A small-molecule ligand and the protein it binds are described below.
Small molecule (SMILES): O=C(O)Cc1ccc(O)c(O)c1

Sequence of chain 4.D:
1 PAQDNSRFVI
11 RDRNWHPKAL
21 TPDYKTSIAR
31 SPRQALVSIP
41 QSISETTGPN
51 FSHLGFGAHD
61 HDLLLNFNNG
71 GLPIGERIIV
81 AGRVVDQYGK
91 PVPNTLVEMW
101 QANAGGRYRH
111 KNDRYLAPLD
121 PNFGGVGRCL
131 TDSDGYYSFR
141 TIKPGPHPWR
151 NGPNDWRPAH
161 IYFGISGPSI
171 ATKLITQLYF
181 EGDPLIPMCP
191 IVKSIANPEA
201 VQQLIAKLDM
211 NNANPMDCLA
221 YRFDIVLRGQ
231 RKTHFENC

Sequence of chain 4.C:
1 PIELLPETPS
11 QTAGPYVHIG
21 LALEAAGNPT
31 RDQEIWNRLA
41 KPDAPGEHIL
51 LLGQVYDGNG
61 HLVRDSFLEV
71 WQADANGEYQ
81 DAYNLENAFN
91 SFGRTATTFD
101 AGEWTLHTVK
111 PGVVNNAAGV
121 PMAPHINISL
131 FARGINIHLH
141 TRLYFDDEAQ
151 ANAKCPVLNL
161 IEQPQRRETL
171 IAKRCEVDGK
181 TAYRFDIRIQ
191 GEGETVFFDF

Binding-site contacts:
Ligand atom C8 contacts residue TRP149 of chain 4.D at 3.6 Å (hydrophobic).
Ligand atom C5 contacts residue TRP149 of chain 4.D at 3.8 Å (hydrophobic).
Ligand atom C8 contacts residue TYR16 of chain 4.C at 4.1 Å (hydrophobic).
Ligand atom C4 contacts residue FE1 of chain 4.R at 2.9 Å.
Ligand atom O2 contacts residue TRP149 of chain 4.D at 3.6 Å.
Ligand atom C2 contacts residue TYR16 of chain 4.C at 3.4 Å (hydrophobic).
Ligand atom C3 contacts residue HIS147 of chain 4.D at 4.0 Å.
Ligand atom C8 contacts residue HIS147 of chain 4.D at 4.0 Å.
Ligand atom O3 contacts residue TYR162 of chain 4.D at 3.2 Å (h-bond).
Ligand atom O1 contacts residue TYR16 of chain 4.C at 3.6 Å (h-bond).
Ligand atom C4 contacts residue HIS147 of chain 4.D at 4.0 Å.
Ligand atom C1 contacts residue HIS147 of chain 4.D at 4.0 Å.
Ligand atom O3 contacts residue FE1 of chain 4.R at 2.2 Å.
Ligand atom O1 contacts residue PRO148 of chain 4.D at 4.0 Å.
Ligand atom C6 contacts residue TRP149 of chain 4.D at 3.3 Å (hydrophobic).
Ligand atom C7 contacts residue PRO15 of chain 4.C at 3.7 Å (hydrophobic).
Ligand atom C5 contacts residue ARG157 of chain 4.D at 3.6 Å.
Ligand atom C5 contacts residue FE1 of chain 4.R at 4.2 Å.
Ligand atom C4 contacts residue ARG157 of chain 4.D at 3.8 Å.
Ligand atom O4 contacts residue FE1 of chain 4.R at 2.0 Å.
Ligand atom O1 contacts residue HIS147 of chain 4.D at 3.0 Å (h-bond).
Ligand atom C3 contacts residue PRO15 of chain 4.C at 4.0 Å (hydrophobic).
Ligand atom O4 contacts residue HIS160 of chain 4.D at 3.2 Å (h-bond).
Ligand atom O4 contacts residue ARG157 of chain 4.D at 2.8 Å (salt-bridge).
Ligand atom O3 contacts residue TYR16 of chain 4.C at 3.5 Å.
Ligand atom C1 contacts residue TRP149 of chain 4.D at 4.0 Å (hydrophobic).
Ligand atom C1 contacts residue PRO15 of chain 4.C at 3.7 Å (hydrophobic).
Ligand atom O1 contacts residue TRP149 of chain 4.D at 3.8 Å.
Ligand atom C7 contacts residue TYR16 of chain 4.C at 4.1 Å (hydrophobic).
Ligand atom O4 contacts residue TYR108 of chain 4.D at 3.8 Å.
Ligand atom O2 contacts residue ARG150 of chain 4.D at 3.4 Å (salt-bridge).
Ligand atom C3 contacts residue FE1 of chain 4.R at 2.9 Å.
Ligand atom O3 contacts residue TYR108 of chain 4.D at 3.1 Å (h-bond).
Ligand atom C4 contacts residue TYR162 of chain 4.D at 3.7 Å (hydrophobic).
Ligand atom C3 contacts residue TYR162 of chain 4.D at 3.8 Å (hydrophobic).
Ligand atom C3 contacts residue TYR16 of chain 4.C at 4.0 Å (hydrophobic).
Ligand atom C2 contacts residue HIS147 of chain 4.D at 3.7 Å.
Ligand atom O4 contacts residue TYR162 of chain 4.D at 3.0 Å (h-bond).
Ligand atom C3 contacts residue TYR108 of chain 4.D at 4.1 Å (hydrophobic).
Ligand atom C2 contacts residue PRO15 of chain 4.C at 3.3 Å (hydrophobic).